This small molecule binds to this protein.
Small molecule (SMILES): CC(=O)N[C@H]1[C@H](O[C@H]2[C@H](O)[C@@H](NC(C)=O)CO[C@@H]2CO)O[C@H](CO)[C@@H](O)[C@@H]1O

Sequence of chain 1.C:
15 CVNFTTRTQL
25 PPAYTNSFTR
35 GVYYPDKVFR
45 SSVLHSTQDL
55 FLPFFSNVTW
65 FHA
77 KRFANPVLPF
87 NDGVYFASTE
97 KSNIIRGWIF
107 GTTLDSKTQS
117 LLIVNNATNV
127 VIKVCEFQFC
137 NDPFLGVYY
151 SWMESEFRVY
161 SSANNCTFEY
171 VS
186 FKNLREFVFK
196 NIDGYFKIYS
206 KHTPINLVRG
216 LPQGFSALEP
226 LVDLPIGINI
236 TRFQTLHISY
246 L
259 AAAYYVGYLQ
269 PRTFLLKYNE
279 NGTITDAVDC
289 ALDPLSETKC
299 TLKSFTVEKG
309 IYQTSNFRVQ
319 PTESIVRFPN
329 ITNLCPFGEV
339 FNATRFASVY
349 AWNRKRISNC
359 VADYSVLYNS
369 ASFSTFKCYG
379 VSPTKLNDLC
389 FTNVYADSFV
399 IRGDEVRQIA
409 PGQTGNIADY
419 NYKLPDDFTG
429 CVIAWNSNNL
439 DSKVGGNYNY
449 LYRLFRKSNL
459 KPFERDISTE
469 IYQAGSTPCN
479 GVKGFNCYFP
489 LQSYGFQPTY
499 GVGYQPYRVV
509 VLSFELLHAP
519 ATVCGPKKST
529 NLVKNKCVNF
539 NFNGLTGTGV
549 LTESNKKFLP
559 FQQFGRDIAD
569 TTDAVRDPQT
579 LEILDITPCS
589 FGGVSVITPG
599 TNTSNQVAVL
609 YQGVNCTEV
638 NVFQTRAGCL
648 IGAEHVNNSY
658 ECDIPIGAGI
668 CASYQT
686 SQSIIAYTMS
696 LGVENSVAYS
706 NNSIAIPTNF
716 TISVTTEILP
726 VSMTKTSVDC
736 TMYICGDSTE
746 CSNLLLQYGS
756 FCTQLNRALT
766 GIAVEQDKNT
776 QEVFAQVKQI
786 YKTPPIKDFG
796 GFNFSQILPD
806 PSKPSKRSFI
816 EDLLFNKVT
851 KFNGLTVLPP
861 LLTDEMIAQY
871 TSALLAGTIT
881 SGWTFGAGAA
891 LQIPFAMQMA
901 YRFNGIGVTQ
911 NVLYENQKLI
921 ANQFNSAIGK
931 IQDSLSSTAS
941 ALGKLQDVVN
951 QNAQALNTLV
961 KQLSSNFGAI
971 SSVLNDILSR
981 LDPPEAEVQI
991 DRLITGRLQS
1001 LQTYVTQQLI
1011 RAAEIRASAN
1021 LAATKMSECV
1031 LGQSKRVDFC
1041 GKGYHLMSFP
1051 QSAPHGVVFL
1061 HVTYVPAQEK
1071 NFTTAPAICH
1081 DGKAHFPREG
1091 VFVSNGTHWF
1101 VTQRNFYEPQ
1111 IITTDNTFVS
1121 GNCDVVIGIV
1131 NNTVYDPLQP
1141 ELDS

Binding-site contacts:
Ligand atom O5 contacts residue SER800 of chain 1.C at 3.1 Å (h-bond).
Ligand atom C6 contacts residue GLN801 of chain 1.C at 3.6 Å.
Ligand atom N2 contacts residue ASN798 of chain 1.C at 2.9 Å (h-bond).
Ligand atom C5 contacts residue SER800 of chain 1.C at 3.1 Å.
Ligand atom C1 contacts residue ASN798 of chain 1.C at 1.4 Å.
Ligand atom C3 contacts residue ASN798 of chain 1.C at 3.8 Å.
Ligand atom C4 contacts residue ASN798 of chain 1.C at 4.2 Å.
Ligand atom C5 contacts residue ASN798 of chain 1.C at 3.6 Å.
Ligand atom O7 contacts residue ASN798 of chain 1.C at 3.2 Å (h-bond).
Ligand atom C2 contacts residue SER800 of chain 1.C at 4.2 Å.
Ligand atom C3 contacts residue SER800 of chain 1.C at 4.3 Å.
Ligand atom O6 contacts residue SER800 of chain 1.C at 4.0 Å.
Ligand atom C1 contacts residue SER800 of chain 1.C at 3.0 Å.
Ligand atom O5 contacts residue ASN798 of chain 1.C at 2.3 Å (h-bond).
Ligand atom C4 contacts residue SER800 of chain 1.C at 4.3 Å.
Ligand atom C6 contacts residue SER800 of chain 1.C at 3.9 Å.
Ligand atom C8 contacts residue ASN798 of chain 1.C at 4.4 Å.
Ligand atom C2 contacts residue ASN798 of chain 1.C at 2.4 Å.
Ligand atom C7 contacts residue ASN798 of chain 1.C at 3.2 Å.
Ligand atom O6 contacts residue GLN801 of chain 1.C at 2.6 Å (h-bond).